Binding-site contacts:
Ligand atom O6 contacts residue PRO253 of chain 1.B at 4.2 Å.
Ligand atom C3 contacts residue ASN408 of chain 1.B at 3.8 Å.
Ligand atom O7 contacts residue ASN408 of chain 1.B at 4.3 Å.
Ligand atom C5 contacts residue ASN408 of chain 1.B at 3.7 Å.
Ligand atom C1 contacts residue ASN408 of chain 1.B at 1.4 Å.
Ligand atom C7 contacts residue ASN224 of chain 1.B at 4.2 Å.
Ligand atom C1 contacts residue PRO253 of chain 1.B at 4.4 Å (hydrophobic).
Ligand atom C8 contacts residue ASN224 of chain 1.B at 3.3 Å.
Ligand atom O5 contacts residue PRO253 of chain 1.B at 3.7 Å.
Ligand atom O5 contacts residue ASN408 of chain 1.B at 2.4 Å (h-bond).
Ligand atom C8 contacts residue NAG1 of chain 1.Z at 3.3 Å.
Ligand atom C7 contacts residue ASN408 of chain 1.B at 3.8 Å.
Ligand atom N2 contacts residue ASN408 of chain 1.B at 2.9 Å (h-bond).
Ligand atom C4 contacts residue ASN408 of chain 1.B at 4.2 Å.
Ligand atom C2 contacts residue ASN408 of chain 1.B at 2.4 Å.
Ligand atom C7 contacts residue NAG1 of chain 1.Z at 4.4 Å.

Sequence of chain 1.B:
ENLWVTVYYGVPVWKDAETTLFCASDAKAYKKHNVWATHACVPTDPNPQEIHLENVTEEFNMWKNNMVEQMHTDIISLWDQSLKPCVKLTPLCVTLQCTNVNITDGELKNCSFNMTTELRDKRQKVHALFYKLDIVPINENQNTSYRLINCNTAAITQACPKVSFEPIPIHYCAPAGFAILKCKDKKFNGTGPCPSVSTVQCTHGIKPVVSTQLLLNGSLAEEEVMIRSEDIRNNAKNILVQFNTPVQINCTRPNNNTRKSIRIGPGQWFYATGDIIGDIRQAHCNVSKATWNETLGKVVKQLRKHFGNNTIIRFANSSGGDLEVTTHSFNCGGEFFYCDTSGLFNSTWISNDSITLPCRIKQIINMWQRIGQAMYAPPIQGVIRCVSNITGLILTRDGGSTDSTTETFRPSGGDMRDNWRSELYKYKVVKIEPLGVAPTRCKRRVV

The small molecule below binds the protein below.
Small molecule (SMILES): CC(=O)N[C@@H]1[C@@H](O)[C@H](O)[C@@H](CO)O[C@H]1O